Sequence of chain 60.A:
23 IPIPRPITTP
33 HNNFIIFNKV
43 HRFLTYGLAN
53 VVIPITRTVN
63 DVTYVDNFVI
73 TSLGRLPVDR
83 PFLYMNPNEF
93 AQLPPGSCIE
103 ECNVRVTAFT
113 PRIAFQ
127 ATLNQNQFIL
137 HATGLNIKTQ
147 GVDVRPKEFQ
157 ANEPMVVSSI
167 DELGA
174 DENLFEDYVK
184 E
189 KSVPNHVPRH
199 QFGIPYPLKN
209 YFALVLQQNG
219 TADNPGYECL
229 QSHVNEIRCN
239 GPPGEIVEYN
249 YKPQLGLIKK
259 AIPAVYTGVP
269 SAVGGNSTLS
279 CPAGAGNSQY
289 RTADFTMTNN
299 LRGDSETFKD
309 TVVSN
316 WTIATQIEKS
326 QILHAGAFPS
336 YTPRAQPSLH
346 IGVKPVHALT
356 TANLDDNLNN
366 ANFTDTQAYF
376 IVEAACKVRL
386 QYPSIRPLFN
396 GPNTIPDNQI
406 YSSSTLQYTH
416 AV

The small molecule below binds the protein below.
Small molecule (SMILES): Cc1cn([C@H]2C[C@H](O[P](=O)(O)OC[C@H]3O[C@@H](n4cc(C)c(=O)[nH]c4=O)C[C@@H]3O)[C@@H](CO[P](=O)(O)O[C@H]3C[C@H](n4ccc(=O)[nH]c4=O)O[C@@H]3COP(=O)=O)O2)c(=O)[nH]c1=O

Binding-site contacts:
Ligand atom O4 contacts residue ALA259 of chain 60.A at 3.2 Å.
Ligand atom OP2 contacts residue GLU102 of chain 60.A at 3.5 Å (salt-bridge).
Ligand atom C6 contacts residue GLY98 of chain 60.A at 4.1 Å.
Ligand atom OP1 contacts residue GLN252 of chain 60.A at 3.7 Å.
Ligand atom P contacts residue PHE333 of chain 60.A at 3.8 Å.
Ligand atom N3 contacts residue PRO334 of chain 60.A at 3.5 Å.
Ligand atom O4' contacts residue PRO334 of chain 60.A at 4.0 Å.
Ligand atom O4' contacts residue LEU328 of chain 60.A at 3.0 Å.
Ligand atom C2' contacts residue LEU328 of chain 60.A at 3.7 Å (hydrophobic).
Ligand atom O3' contacts residue PHE333 of chain 60.A at 3.5 Å.
Ligand atom C5' contacts residue GLN252 of chain 60.A at 3.4 Å.
Ligand atom C4' contacts residue LEU328 of chain 60.A at 4.1 Å (hydrophobic).
Ligand atom C4 contacts residue PRO334 of chain 60.A at 3.6 Å (hydrophobic).
Ligand atom C4' contacts residue GLN252 of chain 60.A at 3.5 Å.
Ligand atom O4 contacts residue GLY98 of chain 60.A at 2.8 Å (h-bond).
Ligand atom O2 contacts residue LEU328 of chain 60.A at 2.2 Å.
Ligand atom OP2 contacts residue GLN252 of chain 60.A at 4.1 Å.
Ligand atom C5 contacts residue GLY98 of chain 60.A at 2.9 Å.
Ligand atom C2 contacts residue LEU328 of chain 60.A at 3.0 Å (hydrophobic).
Ligand atom C7 contacts residue TYR336 of chain 60.A at 3.6 Å (hydrophobic).
Ligand atom OP1 contacts residue ARG391 of chain 60.A at 3.8 Å.
Ligand atom O5' contacts residue PHE333 of chain 60.A at 3.8 Å.
Ligand atom C1' contacts residue PHE333 of chain 60.A at 3.1 Å (hydrophobic).
Ligand atom C4 contacts residue GLY98 of chain 60.A at 3.2 Å.
Ligand atom N1 contacts residue LEU328 of chain 60.A at 3.8 Å.
Ligand atom C1' contacts residue LEU328 of chain 60.A at 3.9 Å (hydrophobic).
Ligand atom C3' contacts residue PHE333 of chain 60.A at 3.8 Å (hydrophobic).
Ligand atom O4 contacts residue PRO334 of chain 60.A at 3.7 Å.
Ligand atom C2 contacts residue PRO334 of chain 60.A at 3.7 Å (hydrophobic).
Ligand atom O4' contacts residue GLN252 of chain 60.A at 3.9 Å.
Ligand atom O5' contacts residue GLN252 of chain 60.A at 3.1 Å (h-bond).
Ligand atom OP2 contacts residue PHE333 of chain 60.A at 3.3 Å.
Ligand atom OP2 contacts residue ARG391 of chain 60.A at 3.9 Å.
Ligand atom N1 contacts residue PHE333 of chain 60.A at 3.8 Å.
Ligand atom C5' contacts residue PHE333 of chain 60.A at 3.2 Å (hydrophobic).
Ligand atom O5' contacts residue LEU328 of chain 60.A at 3.6 Å.
Ligand atom C6 contacts residue PHE333 of chain 60.A at 3.7 Å (hydrophobic).
Ligand atom N3 contacts residue LEU328 of chain 60.A at 3.9 Å.
Ligand atom C2' contacts residue PHE333 of chain 60.A at 2.9 Å (hydrophobic).
Ligand atom O2 contacts residue PRO334 of chain 60.A at 3.8 Å.